A protein and the small-molecule ligand that binds it are described below.
Small molecule (SMILES): CC(=O)N[C@H]1[C@H](O[C@H]2[C@H](O)[C@@H](NC(C)=O)CO[C@@H]2CO)O[C@H](CO)[C@@H](O)[C@@H]1O

Sequence of chain 38.C:
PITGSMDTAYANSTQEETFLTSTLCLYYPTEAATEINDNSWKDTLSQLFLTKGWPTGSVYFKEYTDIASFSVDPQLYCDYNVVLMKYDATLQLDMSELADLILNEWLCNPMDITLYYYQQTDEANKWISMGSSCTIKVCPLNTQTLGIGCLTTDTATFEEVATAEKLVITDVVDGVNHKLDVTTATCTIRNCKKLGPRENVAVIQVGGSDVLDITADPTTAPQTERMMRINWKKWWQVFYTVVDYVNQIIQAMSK

Binding-site contacts:
Ligand atom O5 contacts residue ASN12 of chain 38.C at 2.7 Å (h-bond).
Ligand atom O7 contacts residue ASN12 of chain 38.C at 3.7 Å.
Ligand atom N2 contacts residue ASN12 of chain 38.C at 3.8 Å.
Ligand atom C2 contacts residue ASN12 of chain 38.C at 3.2 Å.
Ligand atom C1 contacts residue ASN12 of chain 38.C at 2.2 Å.
Ligand atom C7 contacts residue ASN12 of chain 38.C at 3.9 Å.
Ligand atom C5 contacts residue ASN12 of chain 38.C at 4.1 Å.